A small-molecule ligand and the protein it binds are described below.
Small molecule (SMILES): CC(=O)N[C@@H]1[C@@H](O)[C@H](O)[C@@H](CO)O[C@H]1O

Sequence of chain 1.B:
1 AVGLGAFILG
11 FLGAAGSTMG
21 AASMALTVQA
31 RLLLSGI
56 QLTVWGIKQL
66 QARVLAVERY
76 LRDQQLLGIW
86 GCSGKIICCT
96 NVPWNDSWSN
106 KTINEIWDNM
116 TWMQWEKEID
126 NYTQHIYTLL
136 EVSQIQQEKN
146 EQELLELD

Binding-site contacts:
Ligand atom N2 contacts residue TYR127 of chain 1.B at 4.2 Å.
Ligand atom C1 contacts residue ASN126 of chain 1.B at 1.4 Å.
Ligand atom C3 contacts residue ASN126 of chain 1.B at 3.6 Å.
Ligand atom O5 contacts residue ASN126 of chain 1.B at 2.4 Å (h-bond).
Ligand atom C8 contacts residue ASN126 of chain 1.B at 4.0 Å.
Ligand atom C7 contacts residue ASN126 of chain 1.B at 3.1 Å.
Ligand atom O7 contacts residue ASN126 of chain 1.B at 3.3 Å (h-bond).
Ligand atom C7 contacts residue TYR127 of chain 1.B at 4.3 Å (hydrophobic).
Ligand atom C4 contacts residue ASN126 of chain 1.B at 4.1 Å.
Ligand atom C8 contacts residue TYR127 of chain 1.B at 3.4 Å (hydrophobic).
Ligand atom C5 contacts residue ASN126 of chain 1.B at 3.7 Å.
Ligand atom C2 contacts residue ASN126 of chain 1.B at 2.3 Å.
Ligand atom N2 contacts residue ASN126 of chain 1.B at 2.8 Å (h-bond).